Sequence of chain 1.B:
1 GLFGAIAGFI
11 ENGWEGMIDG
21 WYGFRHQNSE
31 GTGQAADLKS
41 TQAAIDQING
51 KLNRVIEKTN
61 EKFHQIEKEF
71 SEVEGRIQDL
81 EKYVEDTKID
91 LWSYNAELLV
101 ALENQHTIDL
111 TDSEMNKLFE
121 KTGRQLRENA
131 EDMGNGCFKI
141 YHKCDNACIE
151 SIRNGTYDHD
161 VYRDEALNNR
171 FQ

A protein and the small-molecule ligand that binds it are described below.
Small molecule (SMILES): CC(=O)N[C@H]1[C@H](O[C@H]2[C@H](O)[C@@H](NC(C)=O)CO[C@@H]2CO)O[C@H](CO)[C@@H](O)[C@@H]1O

Binding-site contacts:
Ligand atom C8 contacts residue VAL291 of chain 1.A at 4.0 Å (hydrophobic).
Ligand atom O5 contacts residue ASN279 of chain 1.A at 2.4 Å (h-bond).
Ligand atom O7 contacts residue ASN279 of chain 1.A at 3.0 Å (h-bond).
Ligand atom C7 contacts residue ASN279 of chain 1.A at 3.1 Å.
Ligand atom C3 contacts residue ASN279 of chain 1.A at 3.7 Å.
Ligand atom C5 contacts residue ASN279 of chain 1.A at 3.7 Å.
Ligand atom C1 contacts residue ASN279 of chain 1.A at 1.4 Å.
Ligand atom C5 contacts residue ASN292 of chain 1.A at 4.5 Å.
Ligand atom C8 contacts residue SER39 of chain 1.A at 3.5 Å.
Ligand atom C8 contacts residue LYS293 of chain 1.A at 4.3 Å.
Ligand atom C3 contacts residue VAL291 of chain 1.A at 4.3 Å (hydrophobic).
Ligand atom C4 contacts residue ASN279 of chain 1.A at 4.2 Å.
Ligand atom C2 contacts residue ASN279 of chain 1.A at 2.4 Å.
Ligand atom C1 contacts residue ASN292 of chain 1.A at 4.1 Å.
Ligand atom N2 contacts residue VAL291 of chain 1.A at 3.6 Å.
Ligand atom C1 contacts residue VAL291 of chain 1.A at 3.8 Å (hydrophobic).
Ligand atom C7 contacts residue VAL291 of chain 1.A at 4.3 Å (hydrophobic).
Ligand atom O5 contacts residue ASN292 of chain 1.A at 4.2 Å.
Ligand atom N2 contacts residue ASN279 of chain 1.A at 2.9 Å (h-bond).
Ligand atom C8 contacts residue ASN279 of chain 1.A at 4.4 Å.
Ligand atom C2 contacts residue VAL291 of chain 1.A at 4.1 Å (hydrophobic).
Ligand atom C8 contacts residue GLU69 of chain 1.B at 3.3 Å.

Sequence of chain 1.A:
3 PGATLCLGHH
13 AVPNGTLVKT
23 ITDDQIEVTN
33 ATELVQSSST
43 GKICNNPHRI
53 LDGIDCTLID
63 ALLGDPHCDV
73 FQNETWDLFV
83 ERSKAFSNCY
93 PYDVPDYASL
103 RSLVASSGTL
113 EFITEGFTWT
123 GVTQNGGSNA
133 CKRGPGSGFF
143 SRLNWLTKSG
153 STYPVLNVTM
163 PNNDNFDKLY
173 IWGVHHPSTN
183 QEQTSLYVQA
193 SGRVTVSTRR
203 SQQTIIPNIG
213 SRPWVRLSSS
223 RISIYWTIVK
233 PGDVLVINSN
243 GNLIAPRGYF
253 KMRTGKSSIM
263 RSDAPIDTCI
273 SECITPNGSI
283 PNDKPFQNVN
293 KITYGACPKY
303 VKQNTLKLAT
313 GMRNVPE